Sequence of chain 1.A:
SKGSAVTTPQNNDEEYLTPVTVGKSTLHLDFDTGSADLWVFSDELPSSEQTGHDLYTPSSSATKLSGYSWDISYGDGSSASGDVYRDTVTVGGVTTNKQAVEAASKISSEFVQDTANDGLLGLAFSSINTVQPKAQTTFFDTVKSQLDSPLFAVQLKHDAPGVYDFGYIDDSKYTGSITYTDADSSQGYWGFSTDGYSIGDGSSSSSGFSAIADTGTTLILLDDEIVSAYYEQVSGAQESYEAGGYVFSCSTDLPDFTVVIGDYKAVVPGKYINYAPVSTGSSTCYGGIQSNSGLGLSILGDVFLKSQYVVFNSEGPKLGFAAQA

A small-molecule ligand and the protein it binds are described below.
Small molecule (SMILES): OC[C@H]1O[C@H](O)[C@@H](O)[C@@H](O)[C@@H]1O

Binding-site contacts:
Ligand atom O5 contacts residue SER59 of chain 1.A at 3.9 Å.
Ligand atom C1 contacts residue SER60 of chain 1.A at 1.4 Å.
Ligand atom C1 contacts residue SER59 of chain 1.A at 4.2 Å.
Ligand atom C4 contacts residue SER60 of chain 1.A at 3.6 Å.
Ligand atom O5 contacts residue SER60 of chain 1.A at 2.4 Å (h-bond).
Ligand atom C2 contacts residue SER60 of chain 1.A at 2.4 Å.
Ligand atom C5 contacts residue SER60 of chain 1.A at 3.0 Å.
Ligand atom C6 contacts residue SER60 of chain 1.A at 4.4 Å.
Ligand atom O2 contacts residue SER60 of chain 1.A at 3.6 Å.
Ligand atom O6 contacts residue SER59 of chain 1.A at 3.8 Å.
Ligand atom C5 contacts residue SER59 of chain 1.A at 4.0 Å.
Ligand atom C3 contacts residue SER60 of chain 1.A at 3.0 Å.
Ligand atom O3 contacts residue SER60 of chain 1.A at 4.3 Å.
Ligand atom O6 contacts residue LYS24 of chain 1.A at 4.2 Å.
Ligand atom C6 contacts residue SER59 of chain 1.A at 3.2 Å.